Binding-site contacts:
Ligand atom O5 contacts residue ASN603 of chain 1.D at 2.5 Å (h-bond).
Ligand atom C2 contacts residue ASN603 of chain 1.D at 2.5 Å.
Ligand atom C7 contacts residue ASN603 of chain 1.D at 3.5 Å.
Ligand atom C1 contacts residue ASN603 of chain 1.D at 1.5 Å.
Ligand atom N2 contacts residue ASN603 of chain 1.D at 2.9 Å (h-bond).
Ligand atom O7 contacts residue ASN603 of chain 1.D at 3.8 Å.
Ligand atom O7 contacts residue THR604 of chain 1.D at 4.5 Å.
Ligand atom C5 contacts residue ASN603 of chain 1.D at 3.8 Å.
Ligand atom C3 contacts residue ASN603 of chain 1.D at 3.9 Å.
Ligand atom C4 contacts residue ASN603 of chain 1.D at 4.3 Å.

Sequence of chain 1.D:
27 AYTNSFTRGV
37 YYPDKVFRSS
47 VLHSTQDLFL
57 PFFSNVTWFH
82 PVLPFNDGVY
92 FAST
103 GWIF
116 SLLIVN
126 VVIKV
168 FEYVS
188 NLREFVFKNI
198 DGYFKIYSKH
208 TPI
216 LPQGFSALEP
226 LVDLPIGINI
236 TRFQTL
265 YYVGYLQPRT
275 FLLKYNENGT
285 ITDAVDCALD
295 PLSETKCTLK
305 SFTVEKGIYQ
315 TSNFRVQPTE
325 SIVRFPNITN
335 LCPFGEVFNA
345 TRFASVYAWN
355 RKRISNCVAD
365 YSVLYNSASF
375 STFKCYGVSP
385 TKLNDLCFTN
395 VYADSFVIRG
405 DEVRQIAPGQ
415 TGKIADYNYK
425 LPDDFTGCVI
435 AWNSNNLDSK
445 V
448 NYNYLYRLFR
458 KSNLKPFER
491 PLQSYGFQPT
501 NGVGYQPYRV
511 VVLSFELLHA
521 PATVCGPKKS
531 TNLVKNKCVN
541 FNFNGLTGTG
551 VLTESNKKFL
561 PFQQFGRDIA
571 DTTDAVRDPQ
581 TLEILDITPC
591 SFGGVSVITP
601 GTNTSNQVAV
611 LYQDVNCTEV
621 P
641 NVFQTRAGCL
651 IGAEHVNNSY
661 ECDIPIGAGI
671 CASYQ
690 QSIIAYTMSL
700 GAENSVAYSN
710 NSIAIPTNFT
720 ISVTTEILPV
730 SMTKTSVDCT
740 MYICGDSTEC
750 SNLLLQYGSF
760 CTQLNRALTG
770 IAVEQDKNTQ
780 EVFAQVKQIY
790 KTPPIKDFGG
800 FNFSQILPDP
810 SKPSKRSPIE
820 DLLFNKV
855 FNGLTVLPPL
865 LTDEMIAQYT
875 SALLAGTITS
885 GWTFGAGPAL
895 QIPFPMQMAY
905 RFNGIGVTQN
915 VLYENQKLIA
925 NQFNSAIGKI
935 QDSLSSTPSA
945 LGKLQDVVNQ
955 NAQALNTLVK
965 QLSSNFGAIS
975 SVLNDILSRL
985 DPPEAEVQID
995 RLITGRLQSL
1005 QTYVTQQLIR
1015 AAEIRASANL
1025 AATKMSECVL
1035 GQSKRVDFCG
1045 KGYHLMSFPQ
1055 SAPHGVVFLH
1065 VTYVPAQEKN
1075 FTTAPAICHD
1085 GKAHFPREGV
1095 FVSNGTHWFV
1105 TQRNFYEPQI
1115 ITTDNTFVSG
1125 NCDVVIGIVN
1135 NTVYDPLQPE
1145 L

The protein below binds the small molecule below.
Small molecule (SMILES): CC(=O)N[C@@H]1[C@@H](O)[C@H](O)[C@@H](CO)O[C@H]1O